Sequence of chain 1.C:
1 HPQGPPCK

The protein below binds the small molecule below.
Small molecule (SMILES): CCCCC(=O)O

Binding-site contacts:
Ligand atom C6 contacts residue CYS7 of chain 1.C at 1.8 Å (hydrophobic).
Ligand atom C3 contacts residue HIS1 of chain 1.C at 2.5 Å.
Ligand atom O1 contacts residue PRO2 of chain 1.C at 3.5 Å (h-bond).
Ligand atom C5 contacts residue HIS1 of chain 1.C at 4.3 Å.
Ligand atom C2 contacts residue HIS1 of chain 1.C at 1.3 Å.
Ligand atom C2 contacts residue PRO2 of chain 1.C at 3.9 Å (hydrophobic).
Ligand atom C4 contacts residue CYS7 of chain 1.C at 3.4 Å (hydrophobic).
Ligand atom O1 contacts residue HIS1 of chain 1.C at 2.2 Å (h-bond).
Ligand atom C4 contacts residue HIS1 of chain 1.C at 3.2 Å.
Ligand atom C5 contacts residue CYS7 of chain 1.C at 2.9 Å (hydrophobic).